Binding-site contacts:
Ligand atom C7 contacts residue ASN232 of chain 1.C at 4.0 Å.
Ligand atom C3 contacts residue VAL414 of chain 1.C at 4.1 Å (hydrophobic).
Ligand atom C6 contacts residue GLU181 of chain 1.C at 3.2 Å.
Ligand atom C6 contacts residue VAL414 of chain 1.C at 4.3 Å (hydrophobic).
Ligand atom O5 contacts residue ASN232 of chain 1.C at 2.3 Å (h-bond).
Ligand atom O7 contacts residue PRO182 of chain 1.C at 4.4 Å.
Ligand atom C2 contacts residue ASN232 of chain 1.C at 2.5 Å.
Ligand atom O3 contacts residue LYS35 of chain 1.C at 2.6 Å (salt-bridge).
Ligand atom N2 contacts residue ASN232 of chain 1.C at 2.9 Å (h-bond).
Ligand atom C5 contacts residue NAG1 of chain 1.TA at 3.9 Å.
Ligand atom O4 contacts residue VAL414 of chain 1.C at 3.9 Å.
Ligand atom C4 contacts residue VAL414 of chain 1.C at 4.1 Å (hydrophobic).
Ligand atom O5 contacts residue LYS222 of chain 1.C at 4.5 Å.
Ligand atom C5 contacts residue VAL414 of chain 1.C at 3.5 Å (hydrophobic).
Ligand atom C3 contacts residue ASN232 of chain 1.C at 3.8 Å.
Ligand atom C8 contacts residue VAL224 of chain 1.C at 4.1 Å (hydrophobic).
Ligand atom C2 contacts residue GLU181 of chain 1.C at 4.4 Å.
Ligand atom O6 contacts residue GLU181 of chain 1.C at 4.0 Å.
Ligand atom C1 contacts residue NAG1 of chain 1.TA at 4.0 Å.
Ligand atom C1 contacts residue SER415 of chain 1.C at 4.2 Å.
Ligand atom C1 contacts residue VAL414 of chain 1.C at 4.3 Å (hydrophobic).
Ligand atom C5 contacts residue ASN232 of chain 1.C at 3.6 Å.
Ligand atom C4 contacts residue ASN232 of chain 1.C at 4.2 Å.
Ligand atom C6 contacts residue NAG1 of chain 1.TA at 3.8 Å.
Ligand atom O3 contacts residue CYS413 of chain 1.C at 4.3 Å.
Ligand atom C4 contacts residue LYS35 of chain 1.C at 3.4 Å.
Ligand atom O6 contacts residue GLY348 of chain 1.C at 4.0 Å.
Ligand atom C8 contacts residue LEU231 of chain 1.C at 3.6 Å (hydrophobic).
Ligand atom N2 contacts residue SER415 of chain 1.C at 4.3 Å.
Ligand atom O4 contacts residue GLU181 of chain 1.C at 4.4 Å.
Ligand atom C1 contacts residue ASN232 of chain 1.C at 1.4 Å.
Ligand atom O5 contacts residue VAL414 of chain 1.C at 4.2 Å.
Ligand atom O4 contacts residue LYS35 of chain 1.C at 2.8 Å (salt-bridge).
Ligand atom C5 contacts residue GLU181 of chain 1.C at 4.0 Å.
Ligand atom C3 contacts residue LYS35 of chain 1.C at 3.5 Å.
Ligand atom O5 contacts residue NAG1 of chain 1.TA at 3.2 Å (h-bond).

A protein and the small-molecule ligand that binds it are described below.
Small molecule (SMILES): CC(=O)N[C@H]1[C@H](O[C@H]2[C@H](O)[C@@H](NC(C)=O)CO[C@@H]2CO)O[C@H](CO)[C@@H](O[C@@H]2O[C@H](CO)[C@@H](O)[C@H](O[C@H]3O[C@H](CO)[C@@H](O)[C@H](O)[C@@H]3O)[C@@H]2O)[C@@H]1O

Sequence of chain 1.C:
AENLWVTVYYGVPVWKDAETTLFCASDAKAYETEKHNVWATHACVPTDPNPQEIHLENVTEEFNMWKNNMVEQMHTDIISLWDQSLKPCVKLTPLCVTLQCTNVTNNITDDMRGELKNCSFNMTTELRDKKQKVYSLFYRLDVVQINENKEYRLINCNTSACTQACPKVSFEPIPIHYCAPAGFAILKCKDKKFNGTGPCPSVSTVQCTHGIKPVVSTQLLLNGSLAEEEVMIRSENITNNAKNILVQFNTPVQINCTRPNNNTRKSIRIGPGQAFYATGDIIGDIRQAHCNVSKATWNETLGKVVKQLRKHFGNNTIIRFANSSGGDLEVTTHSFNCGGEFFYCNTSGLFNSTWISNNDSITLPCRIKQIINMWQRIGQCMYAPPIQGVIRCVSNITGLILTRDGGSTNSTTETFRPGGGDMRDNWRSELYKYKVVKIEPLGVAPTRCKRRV